This protein binds this small molecule.
Small molecule (SMILES): O=C(O)c1ccc(NC(=O)c2cccc(CC3CCCCC3)n2)c(Nc2ccccc2)c1

Binding-site contacts:
Ligand atom C12 contacts residue PHE73 of chain 1.A at 3.9 Å (hydrophobic).
Ligand atom C29 contacts residue LEU76 of chain 1.A at 4.3 Å (hydrophobic).
Ligand atom O22 contacts residue PRO189 of chain 1.A at 3.9 Å.
Ligand atom C25 contacts residue PRO189 of chain 1.A at 4.4 Å (hydrophobic).
Ligand atom C14 contacts residue ALA136 of chain 1.A at 3.9 Å (hydrophobic).
Ligand atom C11 contacts residue LEU103 of chain 1.A at 4.4 Å (hydrophobic).
Ligand atom C12 contacts residue LEU107 of chain 1.A at 4.3 Å (hydrophobic).
Ligand atom C27 contacts residue PRO189 of chain 1.A at 3.8 Å (hydrophobic).
Ligand atom C09 contacts residue TRP106 of chain 1.A at 4.3 Å (hydrophobic).
Ligand atom C31 contacts residue ILE41 of chain 1.A at 4.2 Å (hydrophobic).
Ligand atom C32 contacts residue PHE186 of chain 1.A at 4.1 Å (hydrophobic).
Ligand atom C31 contacts residue PHE73 of chain 1.A at 4.4 Å (hydrophobic).
Ligand atom C05 contacts residue LEU107 of chain 1.A at 4.4 Å (hydrophobic).
Ligand atom C13 contacts residue TRP106 of chain 1.A at 3.7 Å (hydrophobic).
Ligand atom C06 contacts residue LEU107 of chain 1.A at 3.9 Å (hydrophobic).
Ligand atom C11 contacts residue ALA77 of chain 1.A at 4.1 Å (hydrophobic).
Ligand atom C30 contacts residue LEU76 of chain 1.A at 4.0 Å (hydrophobic).
Ligand atom C28 contacts residue PRO189 of chain 1.A at 4.0 Å (hydrophobic).
Ligand atom C32 contacts residue PRO189 of chain 1.A at 4.2 Å (hydrophobic).
Ligand atom C05 contacts residue TRP106 of chain 1.A at 4.5 Å (hydrophobic).
Ligand atom C10 contacts residue ILE102 of chain 1.A at 3.5 Å (hydrophobic).
Ligand atom C07 contacts residue LEU107 of chain 1.A at 4.2 Å (hydrophobic).
Ligand atom C13 contacts residue ALA136 of chain 1.A at 4.3 Å (hydrophobic).
Ligand atom C10 contacts residue LEU80 of chain 1.A at 4.5 Å (hydrophobic).
Ligand atom C09 contacts residue LEU80 of chain 1.A at 4.5 Å (hydrophobic).
Ligand atom C09 contacts residue ILE102 of chain 1.A at 4.3 Å (hydrophobic).
Ligand atom C13 contacts residue LEU107 of chain 1.A at 4.1 Å (hydrophobic).
Ligand atom C30 contacts residue PHE73 of chain 1.A at 4.4 Å (hydrophobic).
Ligand atom C08 contacts residue TRP106 of chain 1.A at 4.1 Å (hydrophobic).
Ligand atom C24 contacts residue PRO189 of chain 1.A at 4.1 Å (hydrophobic).
Ligand atom C32 contacts residue ILE41 of chain 1.A at 4.2 Å (hydrophobic).
Ligand atom C07 contacts residue TRP106 of chain 1.A at 4.2 Å (hydrophobic).
Ligand atom C11 contacts residue PHE73 of chain 1.A at 4.2 Å (hydrophobic).
Ligand atom C14 contacts residue TRP106 of chain 1.A at 3.5 Å (hydrophobic).
Ligand atom C15 contacts residue TRP106 of chain 1.A at 4.2 Å (hydrophobic).
Ligand atom N26 contacts residue PRO189 of chain 1.A at 4.0 Å.
Ligand atom C31 contacts residue PHE186 of chain 1.A at 4.0 Å (hydrophobic).

Sequence of chain 1.A:
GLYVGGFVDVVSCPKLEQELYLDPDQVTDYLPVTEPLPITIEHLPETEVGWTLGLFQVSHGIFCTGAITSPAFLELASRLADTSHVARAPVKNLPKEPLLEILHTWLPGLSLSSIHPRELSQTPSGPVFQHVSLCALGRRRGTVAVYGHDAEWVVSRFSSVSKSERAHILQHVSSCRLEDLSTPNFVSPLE